Binding-site contacts:
Ligand atom C1 contacts residue VAL208 of chain 1.D at 4.1 Å (hydrophobic).
Ligand atom C6 contacts residue ARG392 of chain 1.D at 3.6 Å.
Ligand atom O5 contacts residue VAL208 of chain 1.D at 3.3 Å.
Ligand atom C5 contacts residue ASN205 of chain 1.D at 3.7 Å.
Ligand atom O5 contacts residue ASN205 of chain 1.D at 2.4 Å (h-bond).
Ligand atom C6 contacts residue VAL208 of chain 1.D at 4.2 Å (hydrophobic).
Ligand atom O4 contacts residue ARG392 of chain 1.D at 3.3 Å (salt-bridge).
Ligand atom C2 contacts residue ASN205 of chain 1.D at 2.5 Å.
Ligand atom C6 contacts residue ASP396 of chain 1.D at 4.0 Å.
Ligand atom C5 contacts residue VAL208 of chain 1.D at 4.0 Å (hydrophobic).
Ligand atom C8 contacts residue SER207 of chain 1.D at 3.6 Å.
Ligand atom C5 contacts residue SER207 of chain 1.D at 4.2 Å.
Ligand atom C6 contacts residue VAL208 of chain 1.D at 3.8 Å (hydrophobic).
Ligand atom C3 contacts residue ASN205 of chain 1.D at 3.7 Å.
Ligand atom O5 contacts residue SER207 of chain 1.D at 4.4 Å.
Ligand atom C4 contacts residue ASN205 of chain 1.D at 4.3 Å.
Ligand atom O3 contacts residue ARG392 of chain 1.D at 4.3 Å.
Ligand atom O5 contacts residue VAL208 of chain 1.D at 4.4 Å.
Ligand atom N2 contacts residue ASN205 of chain 1.D at 2.8 Å (h-bond).
Ligand atom C7 contacts residue ASN205 of chain 1.D at 3.0 Å.
Ligand atom C6 contacts residue SER207 of chain 1.D at 4.3 Å.
Ligand atom C8 contacts residue ASN205 of chain 1.D at 4.2 Å.
Ligand atom C5 contacts residue VAL208 of chain 1.D at 4.3 Å (hydrophobic).
Ligand atom C6 contacts residue LYS393 of chain 1.D at 4.5 Å.
Ligand atom C4 contacts residue ARG392 of chain 1.D at 3.6 Å.
Ligand atom C1 contacts residue ASN205 of chain 1.D at 1.5 Å.
Ligand atom C5 contacts residue ARG392 of chain 1.D at 4.2 Å.
Ligand atom C1 contacts residue SER207 of chain 1.D at 4.4 Å.
Ligand atom O7 contacts residue ASN205 of chain 1.D at 3.0 Å (h-bond).

This small molecule binds to this protein.
Small molecule (SMILES): CC(=O)N[C@H]1[C@H](O[C@H]2[C@H](O)[C@@H](NC(C)=O)CO[C@@H]2CO[C@@H]2O[C@@H](C)[C@@H](O)[C@@H](O)[C@@H]2O)O[C@H](CO)[C@@H](O[C@@H]2O[C@H](CO[C@H]3O[C@H](CO)[C@@H](O)[C@H](O)[C@@H]3O)[C@@H](O)[C@H](O[C@H]3O[C@H](CO)[C@@H](O)[C@H](O)[C@@H]3O)[C@@H]2O)[C@@H]1O

Sequence of chain 1.D:
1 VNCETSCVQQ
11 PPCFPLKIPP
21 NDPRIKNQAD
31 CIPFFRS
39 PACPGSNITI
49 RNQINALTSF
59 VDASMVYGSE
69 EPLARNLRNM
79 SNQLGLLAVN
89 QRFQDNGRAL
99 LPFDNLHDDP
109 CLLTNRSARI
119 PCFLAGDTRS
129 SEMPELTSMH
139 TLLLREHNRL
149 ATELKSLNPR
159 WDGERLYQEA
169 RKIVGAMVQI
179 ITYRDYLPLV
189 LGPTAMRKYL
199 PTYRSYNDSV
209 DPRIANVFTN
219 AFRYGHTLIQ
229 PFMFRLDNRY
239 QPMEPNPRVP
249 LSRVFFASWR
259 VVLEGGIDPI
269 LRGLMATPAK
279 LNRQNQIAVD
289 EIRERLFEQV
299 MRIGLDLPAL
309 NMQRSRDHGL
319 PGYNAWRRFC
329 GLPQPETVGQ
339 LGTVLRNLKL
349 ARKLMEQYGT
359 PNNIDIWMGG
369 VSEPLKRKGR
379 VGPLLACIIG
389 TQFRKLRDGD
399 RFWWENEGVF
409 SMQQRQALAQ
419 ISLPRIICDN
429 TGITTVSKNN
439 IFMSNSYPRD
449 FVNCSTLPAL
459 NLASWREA